Binding-site contacts:
Ligand atom C32 contacts residue SER231 of chain 1.A at 3.7 Å.
Ligand atom C21 contacts residue GLY279 of chain 1.A at 3.6 Å.
Ligand atom N27 contacts residue PHE283 of chain 1.A at 3.6 Å.
Ligand atom N9 contacts residue PHE283 of chain 1.A at 3.2 Å.
Ligand atom C24 contacts residue GLU275 of chain 1.A at 3.4 Å.
Ligand atom C31 contacts residue THR239 of chain 1.A at 3.1 Å.
Ligand atom C19 contacts residue PHE283 of chain 1.A at 3.6 Å (hydrophobic).
Ligand atom N14 contacts residue TYR247 of chain 1.A at 2.6 Å (h-bond).
Ligand atom C33 contacts residue SER231 of chain 1.A at 3.6 Å.
Ligand atom C26 contacts residue LYS272 of chain 1.A at 3.3 Å.
Ligand atom C21 contacts residue MET267 of chain 1.A at 3.6 Å (hydrophobic).
Ligand atom C32 contacts residue THR242 of chain 1.A at 2.9 Å.
Ligand atom C18 contacts residue MET267 of chain 1.A at 3.6 Å (hydrophobic).
Ligand atom O10 contacts residue GLN280 of chain 1.A at 3.2 Å (h-bond).
Ligand atom C25 contacts residue PRO266 of chain 1.A at 3.7 Å (hydrophobic).
Ligand atom N13 contacts residue GLN280 of chain 1.A at 3.3 Å (h-bond).
Ligand atom N15 contacts residue MET267 of chain 1.A at 3.6 Å.
Ligand atom C7 contacts residue ILE246 of chain 1.A at 3.4 Å (hydrophobic).
Ligand atom C24 contacts residue VAL276 of chain 1.A at 3.5 Å (hydrophobic).
Ligand atom C19 contacts residue MET267 of chain 1.A at 3.5 Å (hydrophobic).
Ligand atom C25 contacts residue GLU275 of chain 1.A at 3.6 Å.
Ligand atom C26 contacts residue GLU275 of chain 1.A at 3.2 Å.
Ligand atom C1 contacts residue PHE283 of chain 1.A at 3.3 Å (hydrophobic).
Ligand atom C20 contacts residue MET267 of chain 1.A at 3.5 Å (hydrophobic).
Ligand atom O8 contacts residue PHE283 of chain 1.A at 3.6 Å.
Ligand atom C4 contacts residue PHE283 of chain 1.A at 3.2 Å (hydrophobic).
Ligand atom N13 contacts residue TYR247 of chain 1.A at 3.2 Å (h-bond).
Ligand atom C34 contacts residue ILE246 of chain 1.A at 3.5 Å (hydrophobic).
Ligand atom C33 contacts residue THR242 of chain 1.A at 3.5 Å.
Ligand atom C16 contacts residue GLY279 of chain 1.A at 3.4 Å.
Ligand atom C2 contacts residue PHE283 of chain 1.A at 3.5 Å (hydrophobic).
Ligand atom C33 contacts residue ILE246 of chain 1.A at 3.5 Å (hydrophobic).
Ligand atom C32 contacts residue ALA243 of chain 1.A at 3.1 Å (hydrophobic).
Ligand atom C17 contacts residue GLY279 of chain 1.A at 3.6 Å.
Ligand atom C12 contacts residue TYR247 of chain 1.A at 3.2 Å (hydrophobic).
Ligand atom C24 contacts residue LYS272 of chain 1.A at 3.5 Å.
Ligand atom C29 contacts residue VAL232 of chain 1.A at 3.6 Å (hydrophobic).
Ligand atom N14 contacts residue GLY279 of chain 1.A at 3.7 Å.
Ligand atom C31 contacts residue ALA243 of chain 1.A at 3.2 Å (hydrophobic).
Ligand atom C29 contacts residue GLN280 of chain 1.A at 3.4 Å.

A protein and the small-molecule ligand that binds it are described below.
Small molecule (SMILES): Cn1ncc(C(=O)NCc2ccccn2)c1C(=O)Nc1ccn2cc(-c3ccccc3)nc2n1

Sequence of chain 1.A:
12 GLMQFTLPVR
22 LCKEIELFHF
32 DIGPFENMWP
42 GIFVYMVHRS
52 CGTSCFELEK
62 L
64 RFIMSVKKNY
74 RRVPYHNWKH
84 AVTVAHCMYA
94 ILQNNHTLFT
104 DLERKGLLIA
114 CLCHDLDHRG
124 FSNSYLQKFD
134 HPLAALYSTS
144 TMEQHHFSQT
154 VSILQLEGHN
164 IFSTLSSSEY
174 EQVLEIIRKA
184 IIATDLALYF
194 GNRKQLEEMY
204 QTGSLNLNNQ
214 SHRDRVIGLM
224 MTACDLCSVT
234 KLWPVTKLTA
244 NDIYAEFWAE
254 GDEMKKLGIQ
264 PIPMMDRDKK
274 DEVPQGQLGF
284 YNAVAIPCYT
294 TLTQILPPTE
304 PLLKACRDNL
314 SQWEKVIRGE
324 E